Sequence of chain 1.D:
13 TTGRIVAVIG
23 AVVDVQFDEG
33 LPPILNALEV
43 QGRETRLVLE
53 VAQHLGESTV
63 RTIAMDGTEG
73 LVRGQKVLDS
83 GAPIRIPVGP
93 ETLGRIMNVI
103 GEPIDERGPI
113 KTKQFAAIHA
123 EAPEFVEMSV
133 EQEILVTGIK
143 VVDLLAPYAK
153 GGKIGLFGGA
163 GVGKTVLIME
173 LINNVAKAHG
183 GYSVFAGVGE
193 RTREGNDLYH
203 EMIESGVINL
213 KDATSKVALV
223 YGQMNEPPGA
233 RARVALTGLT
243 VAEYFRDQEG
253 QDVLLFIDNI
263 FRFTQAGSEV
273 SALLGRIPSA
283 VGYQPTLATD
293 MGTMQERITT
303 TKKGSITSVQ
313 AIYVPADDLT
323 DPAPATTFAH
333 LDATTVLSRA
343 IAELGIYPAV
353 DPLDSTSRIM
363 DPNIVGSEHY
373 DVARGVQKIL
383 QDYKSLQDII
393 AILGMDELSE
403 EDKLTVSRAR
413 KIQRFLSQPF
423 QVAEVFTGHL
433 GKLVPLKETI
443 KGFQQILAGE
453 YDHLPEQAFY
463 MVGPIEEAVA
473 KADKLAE

A small-molecule ligand and the protein it binds are described below.
Small molecule (SMILES): Nc1ncnc2c1ncn2[C@@H]1O[C@H](CO[P](=O)(O)O[P](=O)(O)NP(=O)(O)O)[C@@H](O)[C@H]1O

Sequence of chain 1.A:
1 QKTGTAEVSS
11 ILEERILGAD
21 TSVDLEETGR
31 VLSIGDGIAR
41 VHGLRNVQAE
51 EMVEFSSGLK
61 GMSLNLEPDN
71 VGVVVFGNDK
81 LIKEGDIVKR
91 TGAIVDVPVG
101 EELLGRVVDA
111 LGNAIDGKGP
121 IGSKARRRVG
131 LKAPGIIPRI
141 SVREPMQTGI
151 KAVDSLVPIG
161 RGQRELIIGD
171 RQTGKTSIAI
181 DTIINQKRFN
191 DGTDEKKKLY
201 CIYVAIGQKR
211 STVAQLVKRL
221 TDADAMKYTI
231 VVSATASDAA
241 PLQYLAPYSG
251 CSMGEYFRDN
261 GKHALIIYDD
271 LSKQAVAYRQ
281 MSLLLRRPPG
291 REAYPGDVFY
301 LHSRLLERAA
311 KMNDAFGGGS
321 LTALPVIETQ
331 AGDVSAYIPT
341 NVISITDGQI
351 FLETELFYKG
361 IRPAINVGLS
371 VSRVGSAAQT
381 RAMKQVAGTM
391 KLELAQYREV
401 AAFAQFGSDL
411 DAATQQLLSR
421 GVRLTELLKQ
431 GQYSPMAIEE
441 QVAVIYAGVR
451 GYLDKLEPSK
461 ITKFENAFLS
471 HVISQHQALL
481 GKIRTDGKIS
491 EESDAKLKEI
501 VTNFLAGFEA

Binding-site contacts:
Ligand atom O1B contacts residue GLY174 of chain 1.A at 3.7 Å.
Ligand atom C2' contacts residue GLN432 of chain 1.A at 3.4 Å.
Ligand atom O2A contacts residue SER177 of chain 1.A at 2.7 Å (h-bond).
Ligand atom O3G contacts residue LYS175 of chain 1.A at 3.8 Å.
Ligand atom O3G contacts residue GLN172 of chain 1.A at 3.5 Å (h-bond).
Ligand atom O5' contacts residue GLY174 of chain 1.A at 3.5 Å.
Ligand atom O1B contacts residue THR173 of chain 1.A at 3.6 Å (h-bond).
Ligand atom O2B contacts residue THR176 of chain 1.A at 2.9 Å (h-bond).
Ligand atom N6 contacts residue GLN430 of chain 1.A at 3.3 Å (h-bond).
Ligand atom C4 contacts residue GLN432 of chain 1.A at 3.7 Å.
Ligand atom O3A contacts residue THR176 of chain 1.A at 3.8 Å.
Ligand atom N6 contacts residue PRO363 of chain 1.A at 3.7 Å.
Ligand atom N7 contacts residue SER177 of chain 1.A at 3.7 Å.
Ligand atom PA contacts residue GLY174 of chain 1.A at 3.5 Å.
Ligand atom O2B contacts residue MG1 of chain 1.AA at 2.0 Å.
Ligand atom C8 contacts residue SER177 of chain 1.A at 3.3 Å.
Ligand atom N3B contacts residue GLN172 of chain 1.A at 2.8 Å (h-bond).
Ligand atom O2G contacts residue MG1 of chain 1.AA at 2.2 Å.
Ligand atom O1B contacts residue LYS175 of chain 1.A at 2.8 Å (salt-bridge).
Ligand atom O3A contacts residue GLY174 of chain 1.A at 2.7 Å (h-bond).
Ligand atom O4' contacts residue PHE357 of chain 1.A at 3.8 Å.
Ligand atom C2 contacts residue ARG362 of chain 1.A at 3.4 Å.
Ligand atom PG contacts residue GLN172 of chain 1.A at 3.7 Å.
Ligand atom O1G contacts residue GLN172 of chain 1.A at 3.5 Å (h-bond).
Ligand atom O3G contacts residue ARG171 of chain 1.A at 3.7 Å.
Ligand atom N1 contacts residue ARG362 of chain 1.A at 3.5 Å.
Ligand atom C8 contacts residue GLN432 of chain 1.A at 3.4 Å.
Ligand atom N7 contacts residue GLN432 of chain 1.A at 3.7 Å.
Ligand atom O1B contacts residue GLN172 of chain 1.A at 3.6 Å.
Ligand atom PB contacts residue MG1 of chain 1.AA at 3.4 Å.
Ligand atom PB contacts residue LYS175 of chain 1.A at 3.7 Å.
Ligand atom O3A contacts residue THR173 of chain 1.A at 3.7 Å.
Ligand atom O2' contacts residue GLN432 of chain 1.A at 2.7 Å (h-bond).
Ligand atom O2A contacts residue GLY174 of chain 1.A at 3.5 Å.
Ligand atom O3A contacts residue LYS175 of chain 1.A at 3.0 Å (salt-bridge).
Ligand atom O3G contacts residue GLU328 of chain 1.A at 3.2 Å (salt-bridge).
Ligand atom C2 contacts residue TYR372 of chain 1.D at 3.6 Å (hydrophobic).
Ligand atom PG contacts residue MG1 of chain 1.AA at 3.6 Å.
Ligand atom O2A contacts residue THR176 of chain 1.A at 3.6 Å.
Ligand atom N9 contacts residue GLN432 of chain 1.A at 3.6 Å.